Sequence of chain 13.A:
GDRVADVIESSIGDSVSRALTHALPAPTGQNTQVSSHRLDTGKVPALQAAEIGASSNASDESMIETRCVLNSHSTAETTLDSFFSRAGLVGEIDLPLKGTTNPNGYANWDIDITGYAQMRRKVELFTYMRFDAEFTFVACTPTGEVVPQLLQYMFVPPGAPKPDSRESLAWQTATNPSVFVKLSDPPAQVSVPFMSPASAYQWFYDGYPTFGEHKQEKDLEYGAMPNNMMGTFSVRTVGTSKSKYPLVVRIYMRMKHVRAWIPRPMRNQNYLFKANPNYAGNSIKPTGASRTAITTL

Sequence of chain 13.C:
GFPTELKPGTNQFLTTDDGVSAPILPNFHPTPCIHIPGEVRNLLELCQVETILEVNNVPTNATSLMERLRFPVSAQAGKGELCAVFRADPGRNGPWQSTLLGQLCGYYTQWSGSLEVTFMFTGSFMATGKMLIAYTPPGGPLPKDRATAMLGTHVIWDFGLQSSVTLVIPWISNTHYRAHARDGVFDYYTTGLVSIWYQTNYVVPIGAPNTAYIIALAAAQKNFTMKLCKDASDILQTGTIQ

Sequence of chain 14.C:
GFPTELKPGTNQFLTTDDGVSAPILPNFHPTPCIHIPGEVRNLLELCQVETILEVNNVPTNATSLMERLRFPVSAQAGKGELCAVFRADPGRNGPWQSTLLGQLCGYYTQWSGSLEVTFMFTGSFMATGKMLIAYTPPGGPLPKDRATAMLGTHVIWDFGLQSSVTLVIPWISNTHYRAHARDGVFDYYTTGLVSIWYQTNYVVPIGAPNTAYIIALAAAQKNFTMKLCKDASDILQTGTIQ

Binding-site contacts:
Ligand atom C14 contacts residue PHE155 of chain 13.A at 3.9 Å (hydrophobic).
Ligand atom N1 contacts residue THR114 of chain 13.A at 4.0 Å.
Ligand atom N6 contacts residue ILE24 of chain 13.C at 3.9 Å.
Ligand atom O3 contacts residue ILE113 of chain 13.A at 3.0 Å (h-bond).
Ligand atom C5 contacts residue TRP203 of chain 13.A at 3.8 Å (hydrophobic).
Ligand atom N4 contacts residue TRP203 of chain 13.A at 3.6 Å (h-bond).
Ligand atom C13 contacts residue ILE111 of chain 13.A at 4.0 Å (hydrophobic).
Ligand atom N1 contacts residue ASP112 of chain 13.A at 3.9 Å.
Ligand atom C17 contacts residue PHE135 of chain 13.A at 3.9 Å (hydrophobic).
Ligand atom C19 contacts residue ILE24 of chain 13.C at 3.5 Å (hydrophobic).
Ligand atom N5 contacts residue PHE233 of chain 13.A at 3.2 Å.
Ligand atom C14 contacts residue PHE135 of chain 13.A at 3.7 Å (hydrophobic).
Ligand atom O2 contacts residue PHE233 of chain 13.A at 3.0 Å.
Ligand atom C2 contacts residue THR114 of chain 13.A at 3.6 Å.
Ligand atom C15 contacts residue VAL192 of chain 13.A at 3.2 Å (hydrophobic).
Ligand atom O3 contacts residue ASP112 of chain 13.A at 3.6 Å.
Ligand atom C8 contacts residue TYR201 of chain 13.A at 3.3 Å (hydrophobic).
Ligand atom C13 contacts residue MET195 of chain 13.A at 3.9 Å (hydrophobic).
Ligand atom C4 contacts residue TRP203 of chain 13.A at 4.0 Å (hydrophobic).
Ligand atom C13 contacts residue PHE135 of chain 13.A at 3.4 Å (hydrophobic).
Ligand atom O2 contacts residue PHE137 of chain 13.A at 4.0 Å.
Ligand atom C22 contacts residue VAL179 of chain 13.A at 3.4 Å (hydrophobic).
Ligand atom N5 contacts residue PHE137 of chain 13.A at 3.5 Å.
Ligand atom C19 contacts residue VAL192 of chain 13.A at 3.4 Å (hydrophobic).
Ligand atom N2 contacts residue TRP203 of chain 13.A at 3.9 Å.
Ligand atom C16 contacts residue ILE111 of chain 13.A at 3.5 Å (hydrophobic).
Ligand atom C2 contacts residue ASP112 of chain 13.A at 2.8 Å.
Ligand atom C16 contacts residue PHE155 of chain 13.A at 3.9 Å (hydrophobic).
Ligand atom C7 contacts residue TYR201 of chain 13.A at 3.8 Å (hydrophobic).
Ligand atom O1 contacts residue MET195 of chain 13.A at 3.2 Å.
Ligand atom C15 contacts residue MET195 of chain 13.A at 3.8 Å (hydrophobic).
Ligand atom C14 contacts residue MET195 of chain 13.A at 3.9 Å (hydrophobic).
Ligand atom N6 contacts residue PHE155 of chain 13.A at 3.8 Å.
Ligand atom C12 contacts residue MET195 of chain 13.A at 3.8 Å (hydrophobic).
Ligand atom C3 contacts residue ASP112 of chain 13.A at 3.0 Å.
Ligand atom C17 contacts residue PHE155 of chain 13.A at 3.7 Å (hydrophobic).
Ligand atom C18 contacts residue PHE155 of chain 13.A at 3.9 Å (hydrophobic).
Ligand atom C16 contacts residue PHE135 of chain 13.A at 3.4 Å (hydrophobic).
Ligand atom C7 contacts residue ASN228 of chain 13.A at 3.8 Å.
Ligand atom C9 contacts residue ILE113 of chain 13.A at 3.7 Å (hydrophobic).

This protein binds this small molecule.
Small molecule (SMILES): Cc1nc(-c2ccc(OCCCCCN3CCN(c4ccnc(N)c4)C3=O)cc2)no1